Sequence of chain 1.A:
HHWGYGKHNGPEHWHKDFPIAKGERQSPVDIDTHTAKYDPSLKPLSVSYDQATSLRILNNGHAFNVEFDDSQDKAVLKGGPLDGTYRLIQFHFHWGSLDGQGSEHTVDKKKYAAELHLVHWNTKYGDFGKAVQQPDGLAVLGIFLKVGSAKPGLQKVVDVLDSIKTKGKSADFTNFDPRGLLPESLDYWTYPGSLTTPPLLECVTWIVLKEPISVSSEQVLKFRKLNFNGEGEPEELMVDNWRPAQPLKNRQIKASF

Binding-site contacts:
Ligand atom O3 contacts residue PRO199 of chain 1.A at 3.5 Å (h-bond).
Ligand atom C4 contacts residue GOL1 of chain 1.F at 4.0 Å.
Ligand atom S2 contacts residue GOL1 of chain 1.F at 3.4 Å (h-bond).
Ligand atom C3 contacts residue LEU196 of chain 1.A at 4.0 Å (hydrophobic).
Ligand atom O2 contacts residue HIS93 of chain 1.A at 3.3 Å.
Ligand atom C2 contacts residue THR198 of chain 1.A at 3.4 Å.
Ligand atom C5 contacts residue GLN91 of chain 1.A at 4.0 Å.
Ligand atom O1 contacts residue ZN1 of chain 1.B at 4.0 Å.
Ligand atom C6 contacts residue VAL120 of chain 1.A at 3.9 Å (hydrophobic).
Ligand atom C10 contacts residue PHE129 of chain 1.A at 4.0 Å (hydrophobic).
Ligand atom C3 contacts residue THR198 of chain 1.A at 3.2 Å.
Ligand atom O1 contacts residue TRP207 of chain 1.A at 3.5 Å.
Ligand atom N1 contacts residue HIS93 of chain 1.A at 3.3 Å (h-bond).
Ligand atom O1 contacts residue LEU196 of chain 1.A at 3.3 Å.
Ligand atom S1 contacts residue THR197 of chain 1.A at 3.8 Å.
Ligand atom O3 contacts residue THR198 of chain 1.A at 4.0 Å.
Ligand atom C6 contacts residue HIS93 of chain 1.A at 4.0 Å.
Ligand atom C6 contacts residue LEU196 of chain 1.A at 3.6 Å (hydrophobic).
Ligand atom O1 contacts residue SER195 of chain 1.A at 4.0 Å.
Ligand atom O2 contacts residue VAL120 of chain 1.A at 4.0 Å.
Ligand atom C1 contacts residue HIS93 of chain 1.A at 4.1 Å.
Ligand atom C2 contacts residue LEU196 of chain 1.A at 3.8 Å (hydrophobic).
Ligand atom N1 contacts residue GLU105 of chain 1.A at 4.1 Å.
Ligand atom O2 contacts residue ZN1 of chain 1.B at 2.9 Å.
Ligand atom O2 contacts residue TRP207 of chain 1.A at 3.9 Å.
Ligand atom C1 contacts residue LEU196 of chain 1.A at 3.8 Å (hydrophobic).
Ligand atom O2 contacts residue HIS118 of chain 1.A at 3.3 Å (h-bond).
Ligand atom O1 contacts residue THR197 of chain 1.A at 2.9 Å (h-bond).
Ligand atom N1 contacts residue THR197 of chain 1.A at 2.7 Å (h-bond).
Ligand atom S1 contacts residue HIS118 of chain 1.A at 3.9 Å.
Ligand atom S1 contacts residue ZN1 of chain 1.B at 3.0 Å.
Ligand atom C3 contacts residue GOL1 of chain 1.F at 3.9 Å.
Ligand atom S1 contacts residue HIS93 of chain 1.A at 3.9 Å.
Ligand atom O2 contacts residue VAL141 of chain 1.A at 3.9 Å.
Ligand atom N1 contacts residue HIS118 of chain 1.A at 3.4 Å (h-bond).
Ligand atom N1 contacts residue ZN1 of chain 1.B at 2.0 Å.
Ligand atom C4 contacts residue LEU196 of chain 1.A at 3.9 Å (hydrophobic).
Ligand atom N1 contacts residue HIS95 of chain 1.A at 3.3 Å (h-bond).
Ligand atom C5 contacts residue LEU196 of chain 1.A at 3.7 Å (hydrophobic).
Ligand atom O3 contacts residue PRO200 of chain 1.A at 3.5 Å.

A protein and the small-molecule ligand that binds it are described below.
Small molecule (SMILES): NS(=O)(=O)c1ccc(NC(=O)c2ccccc2S)cc1